Sequence of chain 1.B:
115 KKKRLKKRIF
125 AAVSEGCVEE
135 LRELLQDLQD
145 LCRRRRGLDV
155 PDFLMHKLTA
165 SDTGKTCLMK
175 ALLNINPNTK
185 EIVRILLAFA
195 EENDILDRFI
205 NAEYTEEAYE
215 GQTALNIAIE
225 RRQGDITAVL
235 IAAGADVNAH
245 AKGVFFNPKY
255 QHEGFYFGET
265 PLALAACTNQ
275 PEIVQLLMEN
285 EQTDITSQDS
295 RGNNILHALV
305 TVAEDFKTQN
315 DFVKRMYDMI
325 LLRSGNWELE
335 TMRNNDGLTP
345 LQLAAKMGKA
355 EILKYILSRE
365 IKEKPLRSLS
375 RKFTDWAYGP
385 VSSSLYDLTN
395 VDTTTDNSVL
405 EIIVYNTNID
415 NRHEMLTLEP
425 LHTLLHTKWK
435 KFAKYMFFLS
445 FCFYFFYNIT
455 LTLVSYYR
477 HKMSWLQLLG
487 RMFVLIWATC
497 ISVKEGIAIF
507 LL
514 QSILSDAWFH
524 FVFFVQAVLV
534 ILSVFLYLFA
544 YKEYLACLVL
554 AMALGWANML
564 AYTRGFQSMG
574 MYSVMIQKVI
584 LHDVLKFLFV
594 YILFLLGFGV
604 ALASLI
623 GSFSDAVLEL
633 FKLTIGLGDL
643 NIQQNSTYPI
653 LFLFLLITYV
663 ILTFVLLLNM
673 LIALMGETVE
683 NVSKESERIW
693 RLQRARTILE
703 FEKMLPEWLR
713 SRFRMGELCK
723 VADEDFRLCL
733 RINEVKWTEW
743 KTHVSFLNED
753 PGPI

Binding-site contacts:
Ligand atom C14 contacts residue ILE497 of chain 1.B at 4.4 Å (hydrophobic).
Ligand atom C07 contacts residue TYR565 of chain 1.B at 4.3 Å (hydrophobic).
Ligand atom O03 contacts residue LYS500 of chain 1.B at 3.7 Å.
Ligand atom C04 contacts residue MET706 of chain 1.B at 3.5 Å (hydrophobic).
Ligand atom C06 contacts residue ILE497 of chain 1.B at 4.0 Å (hydrophobic).
Ligand atom C14 contacts residue TYR565 of chain 1.B at 4.3 Å (hydrophobic).
Ligand atom C15 contacts residue ILE497 of chain 1.B at 3.7 Å (hydrophobic).
Ligand atom C18 contacts residue MET706 of chain 1.B at 4.3 Å (hydrophobic).
Ligand atom C05 contacts residue MET706 of chain 1.B at 3.7 Å (hydrophobic).
Ligand atom C16 contacts residue TRP493 of chain 1.B at 4.0 Å (hydrophobic).
Ligand atom O01 contacts residue ILE497 of chain 1.B at 3.3 Å.
Ligand atom C18 contacts residue MET440 of chain 1.B at 4.3 Å (hydrophobic).
Ligand atom O01 contacts residue LYS500 of chain 1.B at 4.1 Å.
Ligand atom O03 contacts residue GLU501 of chain 1.B at 2.9 Å (salt-bridge).
Ligand atom C11 contacts residue MET706 of chain 1.B at 4.3 Å (hydrophobic).
Ligand atom C07 contacts residue SER444 of chain 1.B at 4.0 Å.
Ligand atom O02 contacts residue MET706 of chain 1.B at 4.2 Å.
Ligand atom C14 contacts residue GLU501 of chain 1.B at 4.0 Å.
Ligand atom C10 contacts residue SER444 of chain 1.B at 3.1 Å.
Ligand atom C12 contacts residue TYR565 of chain 1.B at 3.4 Å (hydrophobic).
Ligand atom C12 contacts residue SER444 of chain 1.B at 4.1 Å.
Ligand atom C15 contacts residue GLU501 of chain 1.B at 3.7 Å.
Ligand atom C11 contacts residue SER444 of chain 1.B at 3.7 Å.
Ligand atom C08 contacts residue MET706 of chain 1.B at 3.8 Å (hydrophobic).
Ligand atom C15 contacts residue LYS500 of chain 1.B at 4.2 Å.
Ligand atom C10 contacts residue TYR565 of chain 1.B at 4.2 Å (hydrophobic).
Ligand atom C06 contacts residue MET706 of chain 1.B at 4.1 Å (hydrophobic).
Ligand atom C16 contacts residue CYS496 of chain 1.B at 3.8 Å (hydrophobic).
Ligand atom C18 contacts residue LEU443 of chain 1.B at 4.1 Å (hydrophobic).
Ligand atom O03 contacts residue ILE497 of chain 1.B at 3.9 Å.
Ligand atom C09 contacts residue TRP493 of chain 1.B at 4.2 Å (hydrophobic).
Ligand atom C13 contacts residue CYS496 of chain 1.B at 4.3 Å (hydrophobic).

The small molecule below binds the protein below.
Small molecule (SMILES): COc1ccc2ccc(=O)oc2c1CC=C(C)C